A protein and the small-molecule ligand that binds it are described below.
Small molecule (SMILES): CC(=O)N[C@H]1[C@H](O[C@H]2[C@H](O)[C@@H](NC(C)=O)CO[C@@H]2CO)O[C@H](CO)[C@@H](O)[C@@H]1O

Sequence of chain 39.J:
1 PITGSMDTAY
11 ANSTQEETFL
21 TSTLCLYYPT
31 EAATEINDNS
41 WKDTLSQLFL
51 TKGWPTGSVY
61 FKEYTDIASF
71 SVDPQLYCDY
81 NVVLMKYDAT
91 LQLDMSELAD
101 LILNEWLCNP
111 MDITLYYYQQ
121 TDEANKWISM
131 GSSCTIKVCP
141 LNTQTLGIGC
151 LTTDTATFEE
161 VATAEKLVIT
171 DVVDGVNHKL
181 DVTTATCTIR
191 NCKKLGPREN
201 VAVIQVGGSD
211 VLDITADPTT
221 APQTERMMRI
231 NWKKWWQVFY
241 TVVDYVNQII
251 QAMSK

Binding-site contacts:
Ligand atom C2 contacts residue ASN12 of chain 39.J at 3.2 Å.
Ligand atom C5 contacts residue ASN12 of chain 39.J at 4.1 Å.
Ligand atom O7 contacts residue ASN12 of chain 39.J at 3.7 Å.
Ligand atom O5 contacts residue ASN12 of chain 39.J at 2.7 Å (h-bond).
Ligand atom C7 contacts residue ASN12 of chain 39.J at 3.9 Å.
Ligand atom N2 contacts residue ASN12 of chain 39.J at 3.8 Å.
Ligand atom C1 contacts residue ASN12 of chain 39.J at 2.1 Å.